Binding-site contacts:
Ligand atom C4 contacts residue ASN501 of chain 1.A at 4.3 Å.
Ligand atom C6 contacts residue LYS480 of chain 1.A at 4.2 Å.
Ligand atom N2 contacts residue ASP526 of chain 1.A at 2.8 Å (salt-bridge).
Ligand atom O7 contacts residue SER468 of chain 1.A at 3.0 Å.
Ligand atom C1 contacts residue ASN501 of chain 1.A at 1.4 Å.
Ligand atom C8 contacts residue CYS469 of chain 1.A at 3.6 Å (hydrophobic).
Ligand atom O5 contacts residue SER479 of chain 1.A at 3.5 Å (h-bond).
Ligand atom C7 contacts residue SER468 of chain 1.A at 3.9 Å.
Ligand atom C8 contacts residue SER468 of chain 1.A at 4.2 Å.
Ligand atom O6 contacts residue SER407 of chain 1.A at 3.9 Å.
Ligand atom C2 contacts residue ASP526 of chain 1.A at 3.6 Å.
Ligand atom C3 contacts residue ASN501 of chain 1.A at 3.7 Å.
Ligand atom C2 contacts residue ASN501 of chain 1.A at 2.4 Å.
Ligand atom O7 contacts residue CYS469 of chain 1.A at 3.4 Å (h-bond).
Ligand atom C7 contacts residue CYS469 of chain 1.A at 4.0 Å (hydrophobic).
Ligand atom C5 contacts residue SER479 of chain 1.A at 4.4 Å.
Ligand atom C7 contacts residue ASP526 of chain 1.A at 3.7 Å.
Ligand atom O5 contacts residue ASN501 of chain 1.A at 2.4 Å (h-bond).
Ligand atom C5 contacts residue ASN501 of chain 1.A at 3.7 Å.
Ligand atom C6 contacts residue SER479 of chain 1.A at 4.1 Å.
Ligand atom C3 contacts residue ASP526 of chain 1.A at 3.7 Å.
Ligand atom O6 contacts residue LYS480 of chain 1.A at 3.9 Å.
Ligand atom O6 contacts residue SER479 of chain 1.A at 2.8 Å (h-bond).
Ligand atom C1 contacts residue SER479 of chain 1.A at 4.2 Å.
Ligand atom O7 contacts residue ASN501 of chain 1.A at 4.2 Å.
Ligand atom C7 contacts residue ASN501 of chain 1.A at 3.7 Å.
Ligand atom C8 contacts residue ASP526 of chain 1.A at 3.7 Å.
Ligand atom N2 contacts residue ASN501 of chain 1.A at 2.7 Å (h-bond).
Ligand atom O5 contacts residue ASP477 of chain 1.A at 4.2 Å.
Ligand atom C1 contacts residue SER503 of chain 1.A at 4.3 Å.
Ligand atom O5 contacts residue SER503 of chain 1.A at 4.5 Å.
Ligand atom C1 contacts residue ASP526 of chain 1.A at 3.6 Å.
Ligand atom O3 contacts residue ASP526 of chain 1.A at 4.4 Å.
Ligand atom C8 contacts residue TYR524 of chain 1.A at 3.4 Å (hydrophobic).

Sequence of chain 1.A:
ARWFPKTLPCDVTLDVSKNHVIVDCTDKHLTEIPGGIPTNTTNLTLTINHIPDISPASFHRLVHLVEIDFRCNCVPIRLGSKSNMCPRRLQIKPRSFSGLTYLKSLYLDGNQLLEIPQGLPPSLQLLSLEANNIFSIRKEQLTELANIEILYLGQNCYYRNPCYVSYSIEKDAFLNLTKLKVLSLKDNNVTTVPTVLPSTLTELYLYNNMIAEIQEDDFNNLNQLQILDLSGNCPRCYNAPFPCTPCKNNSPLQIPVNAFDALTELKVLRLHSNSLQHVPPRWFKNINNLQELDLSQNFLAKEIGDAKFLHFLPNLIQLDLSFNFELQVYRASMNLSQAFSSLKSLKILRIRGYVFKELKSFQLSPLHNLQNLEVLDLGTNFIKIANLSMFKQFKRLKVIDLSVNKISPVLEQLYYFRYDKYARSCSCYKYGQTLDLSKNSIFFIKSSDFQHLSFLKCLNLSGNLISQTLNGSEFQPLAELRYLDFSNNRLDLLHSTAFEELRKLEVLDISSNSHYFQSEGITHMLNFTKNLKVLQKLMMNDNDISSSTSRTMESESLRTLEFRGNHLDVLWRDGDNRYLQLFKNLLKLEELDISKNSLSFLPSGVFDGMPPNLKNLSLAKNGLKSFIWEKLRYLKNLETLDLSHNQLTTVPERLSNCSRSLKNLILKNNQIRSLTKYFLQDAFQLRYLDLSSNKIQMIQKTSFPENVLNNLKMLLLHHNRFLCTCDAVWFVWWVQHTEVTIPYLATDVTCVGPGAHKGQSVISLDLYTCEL

The protein below binds the small molecule below.
Small molecule (SMILES): CC(=O)N[C@@H]1[C@@H](O)[C@H](O)[C@@H](CO)O[C@H]1O